Binding-site contacts:
Ligand atom O2 contacts residue ASP327 of chain 1.B at 2.9 Å (salt-bridge).
Ligand atom C9 contacts residue ASP327 of chain 1.B at 3.5 Å.
Ligand atom N4 contacts residue MET264 of chain 1.B at 3.0 Å (h-bond).
Ligand atom C5 contacts residue ALA216 of chain 1.B at 3.3 Å (hydrophobic).
Ligand atom N5 contacts residue ALA216 of chain 1.B at 3.1 Å.
Ligand atom C15 contacts residue THR261 of chain 1.B at 3.1 Å.
Ligand atom C15 contacts residue LYS218 of chain 1.B at 3.5 Å.
Ligand atom C17 contacts residue LEU196 of chain 1.B at 3.5 Å (hydrophobic).
Ligand atom O1 contacts residue LYS218 of chain 1.B at 3.6 Å.
Ligand atom N5 contacts residue THR261 of chain 1.B at 3.0 Å (h-bond).
Ligand atom C2 contacts residue LEU316 of chain 1.B at 3.8 Å (hydrophobic).
Ligand atom C29 contacts residue PHE328 of chain 1.B at 3.3 Å (hydrophobic).
Ligand atom C16 contacts residue SER268 of chain 1.B at 3.5 Å.
Ligand atom O1 contacts residue THR261 of chain 1.B at 3.3 Å.
Ligand atom N5 contacts residue GLU262 of chain 1.B at 3.0 Å (salt-bridge).
Ligand atom C26 contacts residue LEU330 of chain 1.B at 3.8 Å (hydrophobic).
Ligand atom C27 contacts residue ASP271 of chain 1.B at 3.0 Å.
Ligand atom C11 contacts residue MET264 of chain 1.B at 3.3 Å (hydrophobic).
Ligand atom C11 contacts residue PHE263 of chain 1.B at 3.5 Å (hydrophobic).
Ligand atom C15 contacts residue ALA216 of chain 1.B at 3.0 Å (hydrophobic).
Ligand atom C21 contacts residue LEU330 of chain 1.B at 3.7 Å (hydrophobic).
Ligand atom N1 contacts residue VAL204 of chain 1.B at 3.7 Å.
Ligand atom C24 contacts residue PHE328 of chain 1.B at 3.8 Å (hydrophobic).
Ligand atom C30 contacts residue LEU330 of chain 1.B at 3.8 Å (hydrophobic).
Ligand atom N4 contacts residue ALA216 of chain 1.B at 3.5 Å.
Ligand atom N1 contacts residue LEU316 of chain 1.B at 3.7 Å.
Ligand atom C22 contacts residue ASP271 of chain 1.B at 3.5 Å.
Ligand atom C18 contacts residue ASP327 of chain 1.B at 3.6 Å.
Ligand atom N4 contacts residue PHE263 of chain 1.B at 3.7 Å.
Ligand atom C8 contacts residue THR261 of chain 1.B at 3.7 Å.
Ligand atom C13 contacts residue LEU316 of chain 1.B at 3.8 Å (hydrophobic).
Ligand atom C22 contacts residue LEU196 of chain 1.B at 3.6 Å (hydrophobic).
Ligand atom C25 contacts residue PHE328 of chain 1.B at 3.7 Å (hydrophobic).
Ligand atom C1 contacts residue LEU316 of chain 1.B at 3.8 Å (hydrophobic).
Ligand atom C4 contacts residue LEU316 of chain 1.B at 3.7 Å (hydrophobic).
Ligand atom N2 contacts residue LEU316 of chain 1.B at 3.8 Å.
Ligand atom C15 contacts residue VAL217 of chain 1.B at 3.6 Å (hydrophobic).
Ligand atom N4 contacts residue GLU262 of chain 1.B at 3.8 Å.
Ligand atom C15 contacts residue ILE259 of chain 1.B at 3.5 Å (hydrophobic).
Ligand atom C30 contacts residue ILE259 of chain 1.B at 3.6 Å (hydrophobic).

Sequence of chain 1.B:
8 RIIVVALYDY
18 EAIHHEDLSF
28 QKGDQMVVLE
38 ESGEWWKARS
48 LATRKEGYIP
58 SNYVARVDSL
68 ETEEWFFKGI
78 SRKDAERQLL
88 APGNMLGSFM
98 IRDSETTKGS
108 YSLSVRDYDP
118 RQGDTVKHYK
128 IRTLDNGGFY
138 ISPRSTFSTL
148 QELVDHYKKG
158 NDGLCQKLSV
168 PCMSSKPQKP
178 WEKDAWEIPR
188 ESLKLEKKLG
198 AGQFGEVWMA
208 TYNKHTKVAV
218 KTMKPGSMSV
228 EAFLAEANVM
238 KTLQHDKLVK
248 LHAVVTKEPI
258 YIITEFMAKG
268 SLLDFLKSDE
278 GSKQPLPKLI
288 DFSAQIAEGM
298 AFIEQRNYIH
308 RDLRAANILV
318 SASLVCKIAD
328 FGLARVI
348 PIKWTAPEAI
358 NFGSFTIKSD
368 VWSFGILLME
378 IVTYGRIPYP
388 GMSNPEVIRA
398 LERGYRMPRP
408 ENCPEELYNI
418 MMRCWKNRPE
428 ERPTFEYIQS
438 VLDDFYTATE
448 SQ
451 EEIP

The protein below binds the small molecule below.
Small molecule (SMILES): COc1cc(-c2nn(C3CCC(N4CCN(C(C)=O)CC4)CC3)c3ncnc(N)c23)ccc1NC(=O)c1cc2ccccc2n1C